Sequence of chain 4.B:
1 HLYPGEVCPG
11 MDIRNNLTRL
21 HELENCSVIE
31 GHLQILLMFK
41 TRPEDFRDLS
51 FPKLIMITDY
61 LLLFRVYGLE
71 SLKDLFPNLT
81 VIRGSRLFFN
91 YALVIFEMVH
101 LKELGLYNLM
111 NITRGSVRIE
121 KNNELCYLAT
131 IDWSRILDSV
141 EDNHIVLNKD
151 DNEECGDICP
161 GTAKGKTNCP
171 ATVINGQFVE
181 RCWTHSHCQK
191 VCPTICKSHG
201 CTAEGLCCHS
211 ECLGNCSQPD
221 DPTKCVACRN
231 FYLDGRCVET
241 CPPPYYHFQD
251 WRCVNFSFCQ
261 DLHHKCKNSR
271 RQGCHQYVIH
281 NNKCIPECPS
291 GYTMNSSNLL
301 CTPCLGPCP

Binding-site contacts:
Ligand atom O7 contacts residue ASN108 of chain 4.B at 3.3 Å (h-bond).
Ligand atom C7 contacts residue ASN215 of chain 4.B at 4.1 Å.
Ligand atom O5 contacts residue CYS216 of chain 4.B at 4.3 Å.
Ligand atom C2 contacts residue ASN215 of chain 4.B at 2.5 Å.
Ligand atom C8 contacts residue LYS190 of chain 4.B at 3.5 Å.
Ligand atom C7 contacts residue LYS190 of chain 4.B at 3.4 Å.
Ligand atom O7 contacts residue ASN215 of chain 4.B at 4.5 Å.
Ligand atom C1 contacts residue ASN215 of chain 4.B at 1.4 Å.
Ligand atom C1 contacts residue VAL226 of chain 4.B at 4.3 Å (hydrophobic).
Ligand atom O7 contacts residue LYS190 of chain 4.B at 4.1 Å.
Ligand atom N2 contacts residue ASN215 of chain 4.B at 3.0 Å (h-bond).
Ligand atom C4 contacts residue ASN215 of chain 4.B at 4.2 Å.
Ligand atom O5 contacts residue VAL226 of chain 4.B at 3.7 Å.
Ligand atom C7 contacts residue ASN108 of chain 4.B at 4.3 Å.
Ligand atom O6 contacts residue SER217 of chain 4.B at 4.2 Å.
Ligand atom C5 contacts residue ASN215 of chain 4.B at 3.6 Å.
Ligand atom C3 contacts residue ASN215 of chain 4.B at 3.8 Å.
Ligand atom N2 contacts residue LYS190 of chain 4.B at 3.2 Å (salt-bridge).
Ligand atom O5 contacts residue ASN215 of chain 4.B at 2.3 Å (h-bond).
Ligand atom C8 contacts residue ALA203 of chain 4.B at 3.7 Å (hydrophobic).
Ligand atom C2 contacts residue ASN108 of chain 4.B at 4.5 Å.
Ligand atom C1 contacts residue CYS216 of chain 4.B at 4.2 Å (hydrophobic).
Ligand atom C2 contacts residue LYS190 of chain 4.B at 4.4 Å.

This small molecule binds to this protein.
Small molecule (SMILES): CC(=O)N[C@@H]1[C@@H](O)[C@H](O)[C@@H](CO)O[C@H]1O